The protein below binds the small molecule below.
Small molecule (SMILES): CC(=O)N[C@H]1[C@H](O[C@H]2[C@H](O)[C@@H](NC(C)=O)CO[C@@H]2CO)O[C@H](CO)[C@@H](O[C@@H]2O[C@H](CO[C@H]3O[C@H](CO[C@H]4O[C@H](CO)[C@@H](O)[C@H](O)[C@@H]4O)[C@@H](O)[C@H](O[C@H]4O[C@H](CO)[C@@H](O)[C@H](O)[C@@H]4O)[C@@H]3O)[C@@H](O)[C@H](O[C@H]3O[C@H](CO)[C@@H](O)[C@H](O)[C@@H]3O[C@H]3O[C@H](CO)[C@@H](O)[C@H](O)[C@@H]3O[C@H]3O[C@H](CO)[C@@H](O)[C@H](O)[C@@H]3O)[C@@H]2O)[C@@H]1O

Sequence of chain 1.D:
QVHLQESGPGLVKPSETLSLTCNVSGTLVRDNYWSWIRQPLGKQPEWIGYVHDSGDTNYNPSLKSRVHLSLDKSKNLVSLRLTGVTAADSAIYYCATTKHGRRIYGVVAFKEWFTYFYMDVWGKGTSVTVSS

Sequence of chain 1.I:
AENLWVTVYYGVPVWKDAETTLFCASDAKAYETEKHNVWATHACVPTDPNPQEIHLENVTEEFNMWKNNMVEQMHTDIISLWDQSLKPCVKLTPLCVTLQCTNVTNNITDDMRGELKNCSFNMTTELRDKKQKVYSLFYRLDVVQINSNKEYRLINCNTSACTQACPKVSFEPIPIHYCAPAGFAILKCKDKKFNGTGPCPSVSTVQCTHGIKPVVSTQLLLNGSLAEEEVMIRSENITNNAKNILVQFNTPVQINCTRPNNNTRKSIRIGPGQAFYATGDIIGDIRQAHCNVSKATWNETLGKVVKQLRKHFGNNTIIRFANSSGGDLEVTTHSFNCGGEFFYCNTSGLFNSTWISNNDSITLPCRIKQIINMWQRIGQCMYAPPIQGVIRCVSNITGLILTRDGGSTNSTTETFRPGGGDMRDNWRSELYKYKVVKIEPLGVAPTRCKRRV

Binding-site contacts:
Ligand atom O6 contacts residue SER381 of chain 1.I at 3.3 Å (h-bond).
Ligand atom O6 contacts residue SER22 of chain 1.E at 3.3 Å (h-bond).
Ligand atom C3 contacts residue ILE104 of chain 1.D at 3.6 Å (hydrophobic).
Ligand atom O7 contacts residue NAG1 of chain 1.RA at 3.6 Å (h-bond).
Ligand atom O5 contacts residue ARG103 of chain 1.D at 3.1 Å (salt-bridge).
Ligand atom O4 contacts residue ILE104 of chain 1.D at 3.2 Å (h-bond).
Ligand atom N2 contacts residue HIS299 of chain 1.I at 3.3 Å (h-bond).
Ligand atom C4 contacts residue ASN43 of chain 1.E at 3.4 Å.
Ligand atom O4 contacts residue ASN42 of chain 1.E at 3.5 Å (h-bond).
Ligand atom C6 contacts residue THR383 of chain 1.I at 3.7 Å.
Ligand atom C3 contacts residue ASN301 of chain 1.I at 3.8 Å.
Ligand atom N2 contacts residue ASN301 of chain 1.I at 2.8 Å (h-bond).
Ligand atom C3 contacts residue HIS299 of chain 1.I at 3.6 Å.
Ligand atom O5 contacts residue THR383 of chain 1.I at 3.7 Å.
Ligand atom O5 contacts residue ASN301 of chain 1.I at 2.3 Å (h-bond).
Ligand atom O3 contacts residue PRO58 of chain 1.E at 3.6 Å.
Ligand atom O7 contacts residue ASN301 of chain 1.I at 3.2 Å (h-bond).
Ligand atom O3 contacts residue ASN44 of chain 1.E at 3.3 Å.
Ligand atom C2 contacts residue GLY106 of chain 1.D at 3.3 Å.
Ligand atom O6 contacts residue ARG103 of chain 1.D at 2.8 Å (salt-bridge).
Ligand atom C6 contacts residue ILE104 of chain 1.D at 3.7 Å (hydrophobic).
Ligand atom O4 contacts residue ARG103 of chain 1.D at 3.4 Å (salt-bridge).
Ligand atom C2 contacts residue HIS299 of chain 1.I at 3.7 Å.
Ligand atom O4 contacts residue ASN43 of chain 1.E at 2.5 Å (h-bond).
Ligand atom C5 contacts residue ILE104 of chain 1.D at 3.4 Å (hydrophobic).
Ligand atom C8 contacts residue THR267 of chain 1.I at 3.7 Å.
Ligand atom C1 contacts residue ARG103 of chain 1.D at 3.4 Å.
Ligand atom C7 contacts residue ASN301 of chain 1.I at 3.2 Å.
Ligand atom C3 contacts residue ASN43 of chain 1.E at 3.4 Å.
Ligand atom O3 contacts residue ASN43 of chain 1.E at 2.9 Å (h-bond).
Ligand atom O6 contacts residue ASN42 of chain 1.E at 2.4 Å (h-bond).
Ligand atom C3 contacts residue GLY106 of chain 1.D at 3.6 Å.
Ligand atom C5 contacts residue ASN301 of chain 1.I at 3.6 Å.
Ligand atom C2 contacts residue ASN301 of chain 1.I at 2.4 Å.
Ligand atom O6 contacts residue ARG296 of chain 1.I at 3.6 Å.
Ligand atom C1 contacts residue ASN301 of chain 1.I at 1.4 Å.
Ligand atom O3 contacts residue GLY59 of chain 1.E at 3.0 Å (h-bond).
Ligand atom O2 contacts residue ARG103 of chain 1.D at 3.7 Å.
Ligand atom O3 contacts residue GLY106 of chain 1.D at 3.3 Å (h-bond).
Ligand atom C4 contacts residue ILE104 of chain 1.D at 3.6 Å (hydrophobic).

Sequence of chain 1.E:
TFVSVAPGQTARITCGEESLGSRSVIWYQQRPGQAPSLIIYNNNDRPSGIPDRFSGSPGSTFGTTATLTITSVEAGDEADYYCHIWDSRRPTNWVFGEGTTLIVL